Binding-site contacts:
Ligand atom C4 contacts residue CA1 of chain 1.M at 3.4 Å.
Ligand atom O3 contacts residue CA1 of chain 1.M at 2.6 Å.
Ligand atom C3 contacts residue CA1 of chain 1.M at 3.5 Å.
Ligand atom O5 contacts residue MAN1 of chain 1.L at 2.4 Å (h-bond).
Ligand atom O3 contacts residue ASP99 of chain 1.C at 2.6 Å (salt-bridge).
Ligand atom O5 contacts residue SER23 of chain 1.C at 3.0 Å (h-bond).
Ligand atom C4 contacts residue CA1 of chain 1.N at 3.8 Å.
Ligand atom C4 contacts residue SER22 of chain 1.C at 3.6 Å.
Ligand atom C3 contacts residue ASP104 of chain 1.C at 3.5 Å.
Ligand atom O5 contacts residue SER22 of chain 1.C at 3.5 Å (h-bond).
Ligand atom O2 contacts residue ASP104 of chain 1.C at 3.6 Å.
Ligand atom C2 contacts residue GLY114 of chain 1.D at 3.2 Å.
Ligand atom C5 contacts residue SER22 of chain 1.C at 3.5 Å.
Ligand atom C4 contacts residue MAN1 of chain 1.L at 3.6 Å.
Ligand atom O2 contacts residue SER22 of chain 1.C at 3.2 Å.
Ligand atom C2 contacts residue CA1 of chain 1.N at 3.3 Å.
Ligand atom O4 contacts residue GLU95 of chain 1.C at 3.4 Å (salt-bridge).
Ligand atom O3 contacts residue ASP104 of chain 1.C at 3.0 Å (salt-bridge).
Ligand atom O2 contacts residue ASN21 of chain 1.C at 2.9 Å (h-bond).
Ligand atom C1 contacts residue MAN1 of chain 1.L at 1.4 Å.
Ligand atom C2 contacts residue MAN1 of chain 1.L at 2.4 Å.
Ligand atom O6 contacts residue ASP96 of chain 1.C at 2.7 Å (salt-bridge).
Ligand atom C3 contacts residue ASP99 of chain 1.C at 3.3 Å.
Ligand atom O2 contacts residue CA1 of chain 1.N at 2.5 Å.
Ligand atom C4 contacts residue ASP104 of chain 1.C at 3.0 Å.
Ligand atom C6 contacts residue SER22 of chain 1.C at 3.0 Å.
Ligand atom O4 contacts residue ASP99 of chain 1.C at 3.6 Å.
Ligand atom O2 contacts residue GLY114 of chain 1.D at 2.4 Å (h-bond).
Ligand atom C4 contacts residue ASP96 of chain 1.C at 3.5 Å.
Ligand atom O4 contacts residue ASP96 of chain 1.C at 2.8 Å (salt-bridge).
Ligand atom O4 contacts residue ASP104 of chain 1.C at 3.2 Å (salt-bridge).
Ligand atom O3 contacts residue CA1 of chain 1.N at 2.4 Å.
Ligand atom C5 contacts residue MAN1 of chain 1.L at 2.9 Å.
Ligand atom O3 contacts residue ASP101 of chain 1.C at 2.8 Å (salt-bridge).
Ligand atom C3 contacts residue CA1 of chain 1.N at 3.3 Å.
Ligand atom C3 contacts residue MAN1 of chain 1.L at 3.0 Å.
Ligand atom C6 contacts residue SER23 of chain 1.C at 3.5 Å.
Ligand atom O4 contacts residue CA1 of chain 1.M at 2.7 Å.
Ligand atom O2 contacts residue MAN1 of chain 1.L at 3.6 Å.
Ligand atom C6 contacts residue ASP96 of chain 1.C at 3.2 Å.

This protein binds this small molecule.
Small molecule (SMILES): OC[C@H]1O[C@H](O)[C@@H](O)[C@@H](O)[C@@H]1O

Sequence of chain 1.D:
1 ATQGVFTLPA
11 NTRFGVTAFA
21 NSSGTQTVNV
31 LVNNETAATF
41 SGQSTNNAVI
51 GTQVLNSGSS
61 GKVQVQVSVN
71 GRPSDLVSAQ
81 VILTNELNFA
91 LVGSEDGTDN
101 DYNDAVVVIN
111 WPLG

Sequence of chain 1.C:
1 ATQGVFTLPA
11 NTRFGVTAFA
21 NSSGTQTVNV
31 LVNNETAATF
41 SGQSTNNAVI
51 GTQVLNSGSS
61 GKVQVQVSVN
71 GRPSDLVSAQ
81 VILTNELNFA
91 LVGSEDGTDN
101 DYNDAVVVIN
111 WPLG